A protein and the small-molecule ligand that binds it are described below.
Small molecule (SMILES): Cc1cc(N)nc(C[C@H]2CNC[C@@H]2NCCNCCc2cccc(F)c2)c1

Sequence of chain 1.B:
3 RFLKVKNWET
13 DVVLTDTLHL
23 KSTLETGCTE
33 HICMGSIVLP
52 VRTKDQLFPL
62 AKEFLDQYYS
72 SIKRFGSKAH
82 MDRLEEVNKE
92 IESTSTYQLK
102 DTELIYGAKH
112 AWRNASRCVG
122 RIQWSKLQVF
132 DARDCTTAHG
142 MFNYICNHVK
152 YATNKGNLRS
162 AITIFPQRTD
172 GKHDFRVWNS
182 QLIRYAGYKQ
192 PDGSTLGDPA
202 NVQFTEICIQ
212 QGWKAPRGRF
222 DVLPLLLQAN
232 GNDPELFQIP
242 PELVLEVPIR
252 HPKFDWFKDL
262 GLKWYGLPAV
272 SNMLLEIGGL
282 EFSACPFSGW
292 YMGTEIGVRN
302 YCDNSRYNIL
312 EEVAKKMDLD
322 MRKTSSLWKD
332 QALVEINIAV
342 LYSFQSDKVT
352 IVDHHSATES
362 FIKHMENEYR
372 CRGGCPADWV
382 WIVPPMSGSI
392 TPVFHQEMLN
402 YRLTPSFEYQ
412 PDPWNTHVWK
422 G

Binding-site contacts:
Ligand atom C41 contacts residue HEM1 of chain 1.C at 3.7 Å.
Ligand atom C81 contacts residue HEM1 of chain 1.C at 3.5 Å.
Ligand atom N61 contacts residue TRP291 of chain 1.A at 2.8 Å (h-bond).
Ligand atom C2 contacts residue HEM1 of chain 1.C at 3.4 Å.
Ligand atom N61 contacts residue GLU296 of chain 1.A at 2.9 Å (salt-bridge).
Ligand atom C81 contacts residue PHE288 of chain 1.A at 3.6 Å (hydrophobic).
Ligand atom C61 contacts residue GLU296 of chain 1.A at 3.6 Å.
Ligand atom N11 contacts residue HEM1 of chain 1.C at 3.5 Å.
Ligand atom C21 contacts residue HEM1 of chain 1.C at 3.7 Å.
Ligand atom N11 contacts residue GLU296 of chain 1.A at 2.7 Å (salt-bridge).
Ligand atom C14 contacts residue TRP10 of chain 1.B at 3.6 Å (hydrophobic).
Ligand atom N61 contacts residue PRO269 of chain 1.A at 4.0 Å.
Ligand atom N61 contacts residue TYR292 of chain 1.A at 3.8 Å.
Ligand atom N1' contacts residue GLU296 of chain 1.A at 3.2 Å (salt-bridge).
Ligand atom C12 contacts residue VAL40 of chain 1.A at 3.8 Å (hydrophobic).
Ligand atom C51 contacts residue TRP291 of chain 1.A at 4.1 Å (hydrophobic).
Ligand atom N2 contacts residue HEM1 of chain 1.C at 3.1 Å (h-bond).
Ligand atom C15 contacts residue TRP10 of chain 1.B at 3.6 Å (hydrophobic).
Ligand atom C1 contacts residue VAL271 of chain 1.A at 4.0 Å (hydrophobic).
Ligand atom C21 contacts residue GLU296 of chain 1.A at 3.5 Å.
Ligand atom C1 contacts residue HEM1 of chain 1.C at 3.7 Å.
Ligand atom C81 contacts residue GLY290 of chain 1.A at 3.7 Å.
Ligand atom C3' contacts residue HEM1 of chain 1.C at 3.4 Å.
Ligand atom N61 contacts residue HEM1 of chain 1.C at 3.2 Å.
Ligand atom C61 contacts residue PRO269 of chain 1.A at 4.1 Å (hydrophobic).
Ligand atom C51 contacts residue PRO269 of chain 1.A at 4.0 Å (hydrophobic).
Ligand atom C81 contacts residue SER289 of chain 1.A at 3.9 Å.
Ligand atom C13 contacts residue VAL40 of chain 1.A at 4.0 Å (hydrophobic).
Ligand atom C51 contacts residue HEM1 of chain 1.C at 3.2 Å.
Ligand atom F13 contacts residue VAL40 of chain 1.A at 4.0 Å.
Ligand atom C81 contacts residue PRO269 of chain 1.A at 4.0 Å (hydrophobic).
Ligand atom C5' contacts residue GLU296 of chain 1.A at 3.0 Å.
Ligand atom C61 contacts residue TRP291 of chain 1.A at 3.8 Å (hydrophobic).
Ligand atom C2' contacts residue HEM1 of chain 1.C at 3.2 Å.
Ligand atom C71 contacts residue HEM1 of chain 1.C at 3.8 Å.
Ligand atom C4' contacts residue VAL271 of chain 1.A at 3.8 Å (hydrophobic).
Ligand atom C4' contacts residue GLU296 of chain 1.A at 3.7 Å.
Ligand atom C31 contacts residue VAL271 of chain 1.A at 3.5 Å (hydrophobic).
Ligand atom C71 contacts residue GLU296 of chain 1.A at 3.4 Å.
Ligand atom C61 contacts residue HEM1 of chain 1.C at 3.4 Å.

Sequence of chain 1.A:
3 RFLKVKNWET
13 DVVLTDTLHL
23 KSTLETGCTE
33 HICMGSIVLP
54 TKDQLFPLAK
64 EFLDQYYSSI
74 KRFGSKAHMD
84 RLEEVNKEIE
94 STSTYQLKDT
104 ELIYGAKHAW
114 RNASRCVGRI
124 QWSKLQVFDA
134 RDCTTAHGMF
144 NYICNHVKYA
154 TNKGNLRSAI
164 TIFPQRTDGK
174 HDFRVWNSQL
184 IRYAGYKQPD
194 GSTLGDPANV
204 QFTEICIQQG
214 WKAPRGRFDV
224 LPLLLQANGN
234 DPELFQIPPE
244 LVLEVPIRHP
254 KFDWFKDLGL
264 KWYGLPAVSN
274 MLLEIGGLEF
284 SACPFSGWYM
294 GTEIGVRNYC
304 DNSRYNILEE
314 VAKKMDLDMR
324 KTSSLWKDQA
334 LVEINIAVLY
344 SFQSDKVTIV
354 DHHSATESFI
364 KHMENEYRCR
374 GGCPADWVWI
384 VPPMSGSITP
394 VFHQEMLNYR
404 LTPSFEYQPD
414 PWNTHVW